Binding-site contacts:
Ligand atom C2 contacts residue MET404 of chain 1.B at 3.5 Å (hydrophobic).
Ligand atom C4 contacts residue PHE405 of chain 1.B at 3.9 Å (hydrophobic).
Ligand atom O11 contacts residue ALA202 of chain 1.B at 3.2 Å (h-bond).
Ligand atom C5 contacts residue SER201 of chain 1.B at 3.4 Å.
Ligand atom C2 contacts residue ILE339 of chain 1.B at 3.6 Å (hydrophobic).
Ligand atom C4 contacts residue SER201 of chain 1.B at 3.1 Å.
Ligand atom P1 contacts residue HIS447 of chain 1.B at 4.0 Å.
Ligand atom C7 contacts residue GLY122 of chain 1.B at 4.4 Å.
Ligand atom P1 contacts residue ALA202 of chain 1.B at 3.7 Å.
Ligand atom C2 contacts residue MET343 of chain 1.B at 4.1 Å (hydrophobic).
Ligand atom C1 contacts residue VAL234 of chain 1.B at 4.0 Å (hydrophobic).
Ligand atom OH contacts residue GLY123 of chain 1.B at 3.4 Å (h-bond).
Ligand atom C7 contacts residue SER201 of chain 1.B at 2.6 Å.
Ligand atom OH contacts residue GLY122 of chain 1.B at 4.4 Å.
Ligand atom C1 contacts residue LEU235 of chain 1.B at 4.2 Å (hydrophobic).
Ligand atom C1 contacts residue LEU298 of chain 1.B at 3.8 Å (hydrophobic).
Ligand atom OH contacts residue SER201 of chain 1.B at 3.1 Å (h-bond).
Ligand atom C3 contacts residue ILE339 of chain 1.B at 4.5 Å (hydrophobic).
Ligand atom C7 contacts residue HIS447 of chain 1.B at 3.0 Å.
Ligand atom P1 contacts residue GLY122 of chain 1.B at 4.0 Å.
Ligand atom O11 contacts residue GLY121 of chain 1.B at 3.5 Å.
Ligand atom O11 contacts residue GLY123 of chain 1.B at 2.6 Å (h-bond).
Ligand atom P1 contacts residue GLY123 of chain 1.B at 3.6 Å.
Ligand atom O11 contacts residue GLY122 of chain 1.B at 2.5 Å (h-bond).
Ligand atom C3 contacts residue LEU284 of chain 1.B at 3.6 Å (hydrophobic).
Ligand atom C3 contacts residue MET343 of chain 1.B at 4.4 Å (hydrophobic).
Ligand atom P1 contacts residue SER201 of chain 1.B at 1.8 Å.
Ligand atom C4 contacts residue MET404 of chain 1.B at 4.5 Å (hydrophobic).
Ligand atom C1 contacts residue GLY123 of chain 1.B at 4.2 Å.
Ligand atom C7 contacts residue GLU200 of chain 1.B at 4.1 Å.
Ligand atom C1 contacts residue LEU284 of chain 1.B at 4.4 Å (hydrophobic).
Ligand atom O11 contacts residue SER201 of chain 1.B at 2.6 Å (h-bond).

Sequence of chain 1.B:
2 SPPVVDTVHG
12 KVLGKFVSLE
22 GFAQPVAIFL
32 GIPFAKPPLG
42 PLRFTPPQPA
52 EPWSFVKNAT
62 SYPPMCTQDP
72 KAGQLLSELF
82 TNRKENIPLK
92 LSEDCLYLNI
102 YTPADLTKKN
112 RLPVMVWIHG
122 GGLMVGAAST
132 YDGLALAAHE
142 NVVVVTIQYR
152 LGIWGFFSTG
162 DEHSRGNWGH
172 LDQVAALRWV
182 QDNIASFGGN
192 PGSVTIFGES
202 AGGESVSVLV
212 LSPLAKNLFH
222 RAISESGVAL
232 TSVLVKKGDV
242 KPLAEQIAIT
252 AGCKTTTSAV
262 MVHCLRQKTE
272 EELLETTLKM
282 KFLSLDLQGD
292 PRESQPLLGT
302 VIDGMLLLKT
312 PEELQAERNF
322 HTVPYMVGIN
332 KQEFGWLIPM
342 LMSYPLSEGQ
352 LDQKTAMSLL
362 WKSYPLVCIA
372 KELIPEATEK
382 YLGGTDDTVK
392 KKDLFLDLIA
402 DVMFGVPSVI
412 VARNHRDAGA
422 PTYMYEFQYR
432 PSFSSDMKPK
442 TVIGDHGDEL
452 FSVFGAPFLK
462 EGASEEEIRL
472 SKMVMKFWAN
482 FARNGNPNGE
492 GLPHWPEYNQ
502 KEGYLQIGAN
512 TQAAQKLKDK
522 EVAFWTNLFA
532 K

This protein binds this small molecule.
Small molecule (SMILES): C[C@@H](O[PH](C)=O)C(C)(C)C